Sequence of chain 1.A:
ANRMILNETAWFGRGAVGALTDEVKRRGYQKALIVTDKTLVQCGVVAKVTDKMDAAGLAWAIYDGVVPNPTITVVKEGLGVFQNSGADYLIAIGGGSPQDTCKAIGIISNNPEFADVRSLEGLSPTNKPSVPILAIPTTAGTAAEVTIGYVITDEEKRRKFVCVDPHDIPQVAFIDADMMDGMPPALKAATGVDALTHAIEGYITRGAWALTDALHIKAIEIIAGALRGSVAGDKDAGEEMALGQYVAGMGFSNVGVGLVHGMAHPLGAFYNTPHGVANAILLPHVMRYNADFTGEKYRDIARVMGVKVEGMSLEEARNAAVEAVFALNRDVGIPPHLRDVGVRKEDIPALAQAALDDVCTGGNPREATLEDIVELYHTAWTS

This small molecule binds to this protein.
Small molecule (SMILES): COc1ccc(CC(N)=O)cc1OC

Binding-site contacts:
Ligand atom O3 contacts residue HIS277 of chain 1.A at 3.8 Å.
Ligand atom C2 contacts residue VAL153 of chain 1.A at 3.8 Å (hydrophobic).
Ligand atom O3 contacts residue HIS263 of chain 1.A at 3.1 Å.
Ligand atom O1 contacts residue GLY151 of chain 1.A at 4.2 Å.
Ligand atom N1 contacts residue THR144 of chain 1.A at 3.4 Å (h-bond).
Ligand atom C8 contacts residue PHE254 of chain 1.A at 4.1 Å (hydrophobic).
Ligand atom C3 contacts residue PHE254 of chain 1.A at 3.7 Å (hydrophobic).
Ligand atom N1 contacts residue FE1 of chain 1.F at 3.5 Å.
Ligand atom O3 contacts residue FE1 of chain 1.F at 2.7 Å.
Ligand atom C8 contacts residue HIS200 of chain 1.A at 3.7 Å.
Ligand atom C8 contacts residue HIS263 of chain 1.A at 4.3 Å.
Ligand atom C8 contacts residue FE1 of chain 1.F at 3.5 Å.
Ligand atom O3 contacts residue HIS200 of chain 1.A at 3.4 Å (h-bond).
Ligand atom C9 contacts residue ILE150 of chain 1.A at 4.2 Å (hydrophobic).
Ligand atom C10 contacts residue CYS362 of chain 1.A at 4.4 Å (hydrophobic).
Ligand atom C7 contacts residue CYS362 of chain 1.A at 3.4 Å (hydrophobic).
Ligand atom C10 contacts residue VAL166 of chain 1.A at 4.1 Å (hydrophobic).
Ligand atom O2 contacts residue GLY258 of chain 1.A at 4.3 Å.
Ligand atom C9 contacts residue SER255 of chain 1.A at 3.6 Å.
Ligand atom O1 contacts residue PHE254 of chain 1.A at 4.1 Å.
Ligand atom C7 contacts residue VAL259 of chain 1.A at 4.2 Å (hydrophobic).
Ligand atom C1 contacts residue PHE254 of chain 1.A at 4.1 Å (hydrophobic).
Ligand atom O3 contacts residue APR1 of chain 1.D at 4.1 Å.
Ligand atom C8 contacts residue APR1 of chain 1.D at 3.9 Å.
Ligand atom C9 contacts residue GLY151 of chain 1.A at 3.7 Å.
Ligand atom C9 contacts residue VAL166 of chain 1.A at 3.7 Å (hydrophobic).
Ligand atom N1 contacts residue APR1 of chain 1.D at 3.9 Å.
Ligand atom C6 contacts residue VAL164 of chain 1.A at 4.3 Å (hydrophobic).
Ligand atom C10 contacts residue VAL361 of chain 1.A at 4.1 Å (hydrophobic).
Ligand atom C4 contacts residue PHE254 of chain 1.A at 3.8 Å (hydrophobic).
Ligand atom C7 contacts residue VAL164 of chain 1.A at 4.0 Å (hydrophobic).
Ligand atom N1 contacts residue HIS200 of chain 1.A at 3.3 Å (h-bond).
Ligand atom C10 contacts residue VAL164 of chain 1.A at 4.4 Å (hydrophobic).
Ligand atom C2 contacts residue APR1 of chain 1.D at 4.4 Å.
Ligand atom N1 contacts residue PHE254 of chain 1.A at 3.5 Å.
Ligand atom C5 contacts residue VAL164 of chain 1.A at 4.1 Å (hydrophobic).
Ligand atom C4 contacts residue GLY151 of chain 1.A at 4.2 Å.
Ligand atom C3 contacts residue GLY151 of chain 1.A at 3.9 Å.
Ligand atom O1 contacts residue SER255 of chain 1.A at 3.7 Å.
Ligand atom C5 contacts residue CYS362 of chain 1.A at 4.0 Å (hydrophobic).